A small-molecule ligand and the protein it binds are described below.
Small molecule (SMILES): CC(=O)N[C@@H]1[C@@H](O)[C@H](O)[C@@H](CO)O[C@H]1O

Sequence of chain 1.C:
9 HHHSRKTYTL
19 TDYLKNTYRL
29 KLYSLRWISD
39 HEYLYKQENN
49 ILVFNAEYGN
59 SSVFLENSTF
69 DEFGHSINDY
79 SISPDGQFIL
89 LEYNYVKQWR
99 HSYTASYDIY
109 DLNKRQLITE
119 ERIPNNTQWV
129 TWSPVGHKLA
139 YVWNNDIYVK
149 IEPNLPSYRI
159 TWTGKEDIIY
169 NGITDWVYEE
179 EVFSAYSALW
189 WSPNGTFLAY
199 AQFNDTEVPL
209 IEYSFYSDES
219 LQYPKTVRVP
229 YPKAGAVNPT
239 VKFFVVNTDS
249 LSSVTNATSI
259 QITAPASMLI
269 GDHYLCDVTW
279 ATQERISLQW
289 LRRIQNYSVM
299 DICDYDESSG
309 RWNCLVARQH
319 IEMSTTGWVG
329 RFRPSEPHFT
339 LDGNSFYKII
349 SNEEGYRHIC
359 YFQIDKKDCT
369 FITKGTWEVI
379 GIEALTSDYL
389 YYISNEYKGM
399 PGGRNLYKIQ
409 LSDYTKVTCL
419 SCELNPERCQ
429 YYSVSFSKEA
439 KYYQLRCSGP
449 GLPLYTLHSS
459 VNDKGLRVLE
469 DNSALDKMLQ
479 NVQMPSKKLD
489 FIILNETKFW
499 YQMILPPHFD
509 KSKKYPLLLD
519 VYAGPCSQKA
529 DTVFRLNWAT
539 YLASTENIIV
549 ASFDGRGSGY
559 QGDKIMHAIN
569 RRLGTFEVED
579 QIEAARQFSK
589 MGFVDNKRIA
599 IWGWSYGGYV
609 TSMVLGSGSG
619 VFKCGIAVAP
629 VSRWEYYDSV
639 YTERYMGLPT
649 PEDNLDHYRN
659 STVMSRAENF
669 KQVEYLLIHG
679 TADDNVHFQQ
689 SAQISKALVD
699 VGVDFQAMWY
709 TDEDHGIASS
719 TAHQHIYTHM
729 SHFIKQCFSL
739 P

Binding-site contacts:
Ligand atom C3 contacts residue ASN123 of chain 1.C at 3.7 Å.
Ligand atom O5 contacts residue ASN123 of chain 1.C at 2.4 Å (h-bond).
Ligand atom O7 contacts residue ARG120 of chain 1.C at 4.2 Å.
Ligand atom C1 contacts residue ASN123 of chain 1.C at 1.4 Å.
Ligand atom O7 contacts residue ASN123 of chain 1.C at 3.6 Å.
Ligand atom C7 contacts residue ASN123 of chain 1.C at 3.3 Å.
Ligand atom C8 contacts residue PRO122 of chain 1.C at 4.0 Å (hydrophobic).
Ligand atom N2 contacts residue ASN123 of chain 1.C at 2.7 Å (h-bond).
Ligand atom O7 contacts residue ILE121 of chain 1.C at 4.2 Å.
Ligand atom C4 contacts residue ASN123 of chain 1.C at 4.2 Å.
Ligand atom C2 contacts residue ASN123 of chain 1.C at 2.4 Å.
Ligand atom C8 contacts residue ILE121 of chain 1.C at 4.3 Å (hydrophobic).
Ligand atom C5 contacts residue ASN123 of chain 1.C at 3.7 Å.
Ligand atom C8 contacts residue ASN123 of chain 1.C at 4.3 Å.